The small molecule below binds the protein below.
Small molecule (SMILES): O=C1C=C(N(Cc2ccc(Cl)nc2)CC(F)F)CO1

Sequence of chain 1.E:
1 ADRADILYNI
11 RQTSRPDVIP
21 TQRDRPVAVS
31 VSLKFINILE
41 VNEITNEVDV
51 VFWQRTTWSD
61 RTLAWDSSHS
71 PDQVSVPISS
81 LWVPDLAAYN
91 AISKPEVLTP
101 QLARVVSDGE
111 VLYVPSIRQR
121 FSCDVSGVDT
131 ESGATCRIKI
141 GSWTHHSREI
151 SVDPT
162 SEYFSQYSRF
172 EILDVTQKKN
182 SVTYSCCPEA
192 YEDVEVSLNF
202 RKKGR

Sequence of chain 1.A:
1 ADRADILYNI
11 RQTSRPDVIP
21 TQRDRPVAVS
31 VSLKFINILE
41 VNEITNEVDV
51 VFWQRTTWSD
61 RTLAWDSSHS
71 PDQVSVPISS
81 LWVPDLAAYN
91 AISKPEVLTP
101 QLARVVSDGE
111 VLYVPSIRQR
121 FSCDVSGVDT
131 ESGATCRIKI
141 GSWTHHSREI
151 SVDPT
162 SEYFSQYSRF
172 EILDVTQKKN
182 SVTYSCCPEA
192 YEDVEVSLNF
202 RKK

Binding-site contacts:
Ligand atom N2 contacts residue TRP143 of chain 1.E at 3.7 Å.
Ligand atom O2 contacts residue TRP53 of chain 1.A at 3.5 Å.
Ligand atom CL1 contacts residue LEU102 of chain 1.A at 3.8 Å.
Ligand atom C2 contacts residue TRP53 of chain 1.A at 3.4 Å (hydrophobic).
Ligand atom F2 contacts residue TYR192 of chain 1.E at 4.1 Å.
Ligand atom CL1 contacts residue ARG104 of chain 1.A at 3.5 Å.
Ligand atom N1 contacts residue TRP143 of chain 1.E at 3.7 Å.
Ligand atom C4 contacts residue TRP143 of chain 1.E at 3.3 Å (hydrophobic).
Ligand atom CL1 contacts residue ALA103 of chain 1.A at 3.9 Å.
Ligand atom N2 contacts residue VAL114 of chain 1.A at 3.6 Å.
Ligand atom C10 contacts residue ARG104 of chain 1.A at 4.0 Å.
Ligand atom C5 contacts residue TYR192 of chain 1.E at 3.9 Å (hydrophobic).
Ligand atom CL1 contacts residue TYR113 of chain 1.A at 3.8 Å.
Ligand atom F1 contacts residue TYR185 of chain 1.E at 3.3 Å.
Ligand atom C10 contacts residue THR144 of chain 1.E at 4.1 Å.
Ligand atom C11 contacts residue TRP143 of chain 1.E at 3.2 Å (hydrophobic).
Ligand atom C7 contacts residue TYR192 of chain 1.E at 3.9 Å (hydrophobic).
Ligand atom N2 contacts residue THR144 of chain 1.E at 3.8 Å.
Ligand atom C9 contacts residue LEU112 of chain 1.A at 3.8 Å (hydrophobic).
Ligand atom C8 contacts residue TYR192 of chain 1.E at 3.5 Å (hydrophobic).
Ligand atom C2 contacts residue VAL114 of chain 1.A at 4.0 Å (hydrophobic).
Ligand atom C2 contacts residue TRP143 of chain 1.E at 4.0 Å (hydrophobic).
Ligand atom CL1 contacts residue LEU112 of chain 1.A at 3.0 Å.
Ligand atom CL1 contacts residue VAL114 of chain 1.A at 3.9 Å.
Ligand atom O2 contacts residue VAL114 of chain 1.A at 3.6 Å.
Ligand atom C7 contacts residue TRP143 of chain 1.E at 3.3 Å (hydrophobic).
Ligand atom F2 contacts residue TRP143 of chain 1.E at 3.8 Å.
Ligand atom C6 contacts residue TYR192 of chain 1.E at 3.5 Å (hydrophobic).
Ligand atom C1 contacts residue ARG55 of chain 1.A at 3.4 Å.
Ligand atom C1 contacts residue VAL114 of chain 1.A at 3.6 Å (hydrophobic).
Ligand atom O1 contacts residue ARG55 of chain 1.A at 2.7 Å (salt-bridge).
Ligand atom C5 contacts residue TRP143 of chain 1.E at 3.9 Å (hydrophobic).
Ligand atom C12 contacts residue ARG55 of chain 1.A at 3.6 Å.
Ligand atom C9 contacts residue ARG104 of chain 1.A at 3.6 Å.
Ligand atom F2 contacts residue TYR89 of chain 1.E at 3.5 Å.
Ligand atom F2 contacts residue SER142 of chain 1.E at 4.1 Å.
Ligand atom C6 contacts residue TRP143 of chain 1.E at 3.1 Å (hydrophobic).
Ligand atom C10 contacts residue VAL114 of chain 1.A at 3.7 Å (hydrophobic).
Ligand atom C11 contacts residue VAL114 of chain 1.A at 3.9 Å (hydrophobic).
Ligand atom O1 contacts residue VAL114 of chain 1.A at 3.8 Å.